This small molecule binds to this protein.
Small molecule (SMILES): CC[C@H](C)[C@H](NC(=O)[C@H](COP(=O)(O)O)NC(=O)CNC(=O)[C@H](C)N)C(=O)N1CCC[C@H]1C(=O)NCC(=O)N[C@@H](CCCNC(N)=[NH2+])C(=O)N[C@@H](C)C(=O)N[C@@H](CO)C(=O)O

Sequence of chain 2.A:
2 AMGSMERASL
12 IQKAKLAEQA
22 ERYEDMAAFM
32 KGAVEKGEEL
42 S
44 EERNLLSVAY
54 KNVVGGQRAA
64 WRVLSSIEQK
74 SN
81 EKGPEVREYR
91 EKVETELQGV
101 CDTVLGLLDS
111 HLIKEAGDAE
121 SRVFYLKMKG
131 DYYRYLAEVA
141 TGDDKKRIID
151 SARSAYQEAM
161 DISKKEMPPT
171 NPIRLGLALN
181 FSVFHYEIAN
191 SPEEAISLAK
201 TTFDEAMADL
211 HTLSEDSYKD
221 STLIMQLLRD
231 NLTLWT

Binding-site contacts:
Ligand atom O contacts residue VAL51 of chain 2.A at 3.6 Å.
Ligand atom C contacts residue ASN55 of chain 2.A at 3.5 Å.
Ligand atom C contacts residue GLU19 of chain 2.A at 3.7 Å.
Ligand atom O2P contacts residue ARG134 of chain 2.A at 2.8 Å (salt-bridge).
Ligand atom O contacts residue VAL183 of chain 2.A at 3.6 Å.
Ligand atom CA contacts residue GLU19 of chain 2.A at 3.5 Å.
Ligand atom CA contacts residue ASN180 of chain 2.A at 3.4 Å.
Ligand atom N contacts residue LEU179 of chain 2.A at 3.6 Å.
Ligand atom N contacts residue LEU234 of chain 2.A at 3.2 Å.
Ligand atom CB contacts residue GLU19 of chain 2.A at 3.1 Å.
Ligand atom CA contacts residue ASN231 of chain 2.A at 3.7 Å.
Ligand atom O contacts residue ASN55 of chain 2.A at 3.0 Å (h-bond).
Ligand atom OG contacts residue GLU19 of chain 2.A at 2.6 Å (salt-bridge).
Ligand atom O contacts residue VAL51 of chain 2.A at 3.6 Å.
Ligand atom N contacts residue VAL51 of chain 2.A at 3.7 Å.
Ligand atom CZ contacts residue GLY58 of chain 2.A at 3.7 Å.
Ligand atom N contacts residue GLU19 of chain 2.A at 2.7 Å (salt-bridge).
Ligand atom CG2 contacts residue L3S1 of chain 2.D at 3.4 Å.
Ligand atom CG contacts residue ASN55 of chain 2.A at 3.4 Å.
Ligand atom O3P contacts residue ARG134 of chain 2.A at 2.8 Å (salt-bridge).
Ligand atom CB contacts residue ASN180 of chain 2.A at 3.3 Å.
Ligand atom O2P contacts residue ARG61 of chain 2.A at 2.9 Å (salt-bridge).
Ligand atom CA contacts residue ASN231 of chain 2.A at 3.7 Å.
Ligand atom CB contacts residue GLU187 of chain 2.A at 3.2 Å.
Ligand atom C contacts residue VAL51 of chain 2.A at 3.7 Å (hydrophobic).
Ligand atom N contacts residue ASN231 of chain 2.A at 2.9 Å (h-bond).
Ligand atom O3P contacts residue TYR135 of chain 2.A at 2.5 Å (h-bond).
Ligand atom C contacts residue ASN180 of chain 2.A at 3.6 Å.
Ligand atom NH2 contacts residue GLY58 of chain 2.A at 3.1 Å.
Ligand atom CA contacts residue ASN55 of chain 2.A at 3.3 Å.
Ligand atom O contacts residue GLU187 of chain 2.A at 3.3 Å (salt-bridge).
Ligand atom CB contacts residue ASN55 of chain 2.A at 3.4 Å.
Ligand atom NH2 contacts residue GLY59 of chain 2.A at 3.7 Å.
Ligand atom O contacts residue LYS54 of chain 2.A at 3.4 Å.
Ligand atom N contacts residue ASN180 of chain 2.A at 2.9 Å (h-bond).
Ligand atom O contacts residue ASN231 of chain 2.A at 2.9 Å (h-bond).
Ligand atom P contacts residue ARG61 of chain 2.A at 3.7 Å.
Ligand atom CB contacts residue TRP235 of chain 2.A at 3.6 Å (hydrophobic).
Ligand atom NH1 contacts residue GLY58 of chain 2.A at 3.6 Å.
Ligand atom O1P contacts residue ARG61 of chain 2.A at 2.9 Å (salt-bridge).